This small molecule binds to this protein.
Small molecule (SMILES): O=C1C[C@@H]2OCC=C3CN4CC[C@]56c7ccccc7N1[C@H]5[C@H]2[C@H]3C[C@H]46

Sequence of chain 1.E:
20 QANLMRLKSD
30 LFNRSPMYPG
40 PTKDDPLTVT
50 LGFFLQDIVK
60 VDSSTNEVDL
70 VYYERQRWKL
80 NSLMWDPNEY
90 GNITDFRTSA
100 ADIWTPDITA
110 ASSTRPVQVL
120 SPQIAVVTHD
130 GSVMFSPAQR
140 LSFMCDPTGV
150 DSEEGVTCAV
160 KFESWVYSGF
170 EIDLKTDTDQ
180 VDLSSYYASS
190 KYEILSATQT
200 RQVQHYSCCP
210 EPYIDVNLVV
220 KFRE

Sequence of chain 1.D:
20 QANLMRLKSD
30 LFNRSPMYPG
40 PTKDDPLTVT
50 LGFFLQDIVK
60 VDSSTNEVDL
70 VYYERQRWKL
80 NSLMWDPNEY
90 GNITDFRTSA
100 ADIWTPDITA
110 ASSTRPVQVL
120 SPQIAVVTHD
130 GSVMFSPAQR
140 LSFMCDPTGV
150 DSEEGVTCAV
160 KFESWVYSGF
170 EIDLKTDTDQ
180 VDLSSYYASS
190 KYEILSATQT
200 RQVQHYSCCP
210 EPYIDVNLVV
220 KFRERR

Binding-site contacts:
Ligand atom CAS contacts residue SER163 of chain 1.D at 3.8 Å.
Ligand atom CAQ contacts residue GLU162 of chain 1.D at 3.3 Å.
Ligand atom CAR contacts residue TYR212 of chain 1.D at 4.3 Å (hydrophobic).
Ligand atom CAA contacts residue TYR72 of chain 1.E at 4.3 Å (hydrophobic).
Ligand atom CAX contacts residue TRP164 of chain 1.D at 3.6 Å (hydrophobic).
Ligand atom CAS contacts residue TRP164 of chain 1.D at 4.0 Å (hydrophobic).
Ligand atom NAY contacts residue TRP164 of chain 1.D at 3.1 Å (h-bond).
Ligand atom OAO contacts residue TYR205 of chain 1.D at 3.8 Å.
Ligand atom CAC contacts residue SER135 of chain 1.E at 3.5 Å.
Ligand atom CAT contacts residue TYR212 of chain 1.D at 4.2 Å (hydrophobic).
Ligand atom CAE contacts residue PHE53 of chain 1.E at 4.2 Å (hydrophobic).
Ligand atom NAY contacts residue GLU162 of chain 1.D at 4.4 Å.
Ligand atom CAE contacts residue ARG74 of chain 1.E at 3.3 Å.
Ligand atom CAQ contacts residue TYR205 of chain 1.D at 4.5 Å (hydrophobic).
Ligand atom CAM contacts residue TYR205 of chain 1.D at 4.1 Å (hydrophobic).
Ligand atom CAI contacts residue TYR72 of chain 1.E at 3.9 Å (hydrophobic).
Ligand atom CAL contacts residue TYR205 of chain 1.D at 4.4 Å (hydrophobic).
Ligand atom NAH contacts residue TYR72 of chain 1.E at 4.0 Å.
Ligand atom CAD contacts residue ARG74 of chain 1.E at 3.7 Å.
Ligand atom CAR contacts residue GLU162 of chain 1.D at 3.9 Å.
Ligand atom CAI contacts residue SER184 of chain 1.E at 4.3 Å.
Ligand atom CAP contacts residue TYR205 of chain 1.D at 3.3 Å (hydrophobic).
Ligand atom CAS contacts residue TYR212 of chain 1.D at 4.4 Å (hydrophobic).
Ligand atom CAW contacts residue TRP164 of chain 1.D at 3.6 Å (hydrophobic).
Ligand atom CAP contacts residue GLU162 of chain 1.D at 4.1 Å.
Ligand atom OAJ contacts residue SER184 of chain 1.E at 3.4 Å (h-bond).
Ligand atom CAU contacts residue TYR212 of chain 1.D at 3.8 Å (hydrophobic).
Ligand atom CAX contacts residue GLU162 of chain 1.D at 3.8 Å.
Ligand atom OAJ contacts residue TYR72 of chain 1.E at 3.3 Å.
Ligand atom CAV contacts residue TRP164 of chain 1.D at 3.8 Å (hydrophobic).
Ligand atom CAD contacts residue MET133 of chain 1.E at 4.4 Å (hydrophobic).
Ligand atom CAS contacts residue GLU162 of chain 1.D at 3.8 Å.
Ligand atom CAF contacts residue PHE53 of chain 1.E at 3.9 Å (hydrophobic).
Ligand atom OAJ contacts residue PHE53 of chain 1.E at 3.6 Å.
Ligand atom CAN contacts residue CYS208 of chain 1.D at 4.3 Å (hydrophobic).
Ligand atom CAD contacts residue SER135 of chain 1.E at 3.3 Å.
Ligand atom CAE contacts residue SER135 of chain 1.E at 4.2 Å.
Ligand atom NAY contacts residue SER163 of chain 1.D at 4.3 Å.